Sequence of chain 1.D:
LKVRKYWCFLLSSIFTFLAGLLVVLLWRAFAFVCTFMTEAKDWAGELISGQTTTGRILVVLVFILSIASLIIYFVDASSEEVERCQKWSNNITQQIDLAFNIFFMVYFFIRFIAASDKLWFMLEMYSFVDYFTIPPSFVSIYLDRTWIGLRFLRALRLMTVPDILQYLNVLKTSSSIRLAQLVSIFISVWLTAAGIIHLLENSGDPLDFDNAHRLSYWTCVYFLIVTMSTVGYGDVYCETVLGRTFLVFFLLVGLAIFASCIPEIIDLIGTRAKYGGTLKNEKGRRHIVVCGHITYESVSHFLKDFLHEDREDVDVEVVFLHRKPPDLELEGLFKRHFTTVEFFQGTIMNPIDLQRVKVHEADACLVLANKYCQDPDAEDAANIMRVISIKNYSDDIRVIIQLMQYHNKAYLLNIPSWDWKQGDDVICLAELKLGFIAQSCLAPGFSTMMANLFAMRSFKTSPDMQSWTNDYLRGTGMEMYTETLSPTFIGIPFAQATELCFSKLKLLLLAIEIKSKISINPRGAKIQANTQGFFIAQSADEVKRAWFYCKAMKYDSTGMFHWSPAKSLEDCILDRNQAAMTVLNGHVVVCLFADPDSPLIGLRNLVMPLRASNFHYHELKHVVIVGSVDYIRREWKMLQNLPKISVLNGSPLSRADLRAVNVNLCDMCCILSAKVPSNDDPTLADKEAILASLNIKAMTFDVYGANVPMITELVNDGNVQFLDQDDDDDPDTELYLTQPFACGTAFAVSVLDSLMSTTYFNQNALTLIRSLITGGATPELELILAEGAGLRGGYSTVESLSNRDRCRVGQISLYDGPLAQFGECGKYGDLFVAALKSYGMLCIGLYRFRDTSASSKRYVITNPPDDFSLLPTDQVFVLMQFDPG

Sequence of chain 1.C:
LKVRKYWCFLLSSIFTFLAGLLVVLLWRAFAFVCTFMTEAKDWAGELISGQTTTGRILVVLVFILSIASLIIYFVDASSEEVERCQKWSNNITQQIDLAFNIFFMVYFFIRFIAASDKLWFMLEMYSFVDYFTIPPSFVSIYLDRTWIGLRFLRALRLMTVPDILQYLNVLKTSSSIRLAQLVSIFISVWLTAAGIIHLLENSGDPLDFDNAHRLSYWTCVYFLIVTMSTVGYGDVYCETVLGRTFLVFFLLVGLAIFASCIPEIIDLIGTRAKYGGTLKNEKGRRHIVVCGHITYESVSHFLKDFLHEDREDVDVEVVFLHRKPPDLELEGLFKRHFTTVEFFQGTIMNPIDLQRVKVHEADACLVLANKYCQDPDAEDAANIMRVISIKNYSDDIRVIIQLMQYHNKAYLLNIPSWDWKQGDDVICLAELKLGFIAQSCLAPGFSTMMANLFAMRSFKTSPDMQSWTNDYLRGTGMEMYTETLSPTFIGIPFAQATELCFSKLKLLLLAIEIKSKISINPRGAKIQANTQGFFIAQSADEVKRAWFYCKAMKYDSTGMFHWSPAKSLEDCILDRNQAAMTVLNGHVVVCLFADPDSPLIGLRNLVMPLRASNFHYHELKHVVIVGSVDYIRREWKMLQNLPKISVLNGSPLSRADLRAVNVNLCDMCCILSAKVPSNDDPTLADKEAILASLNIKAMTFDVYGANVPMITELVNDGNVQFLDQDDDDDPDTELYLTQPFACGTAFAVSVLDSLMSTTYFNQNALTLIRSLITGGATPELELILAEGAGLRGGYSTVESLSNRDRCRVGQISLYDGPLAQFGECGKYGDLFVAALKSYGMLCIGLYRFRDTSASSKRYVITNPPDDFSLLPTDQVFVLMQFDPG

Binding-site contacts:
Ligand atom O5 contacts residue PHE329 of chain 1.B at 3.0 Å (h-bond).
Ligand atom O2 contacts residue MET299 of chain 1.B at 3.5 Å (h-bond).
Ligand atom O7 contacts residue LEU322 of chain 1.B at 3.3 Å.
Ligand atom C27 contacts residue LEU322 of chain 1.B at 3.8 Å (hydrophobic).
Ligand atom O5 contacts residue ILE328 of chain 1.B at 3.4 Å.
Ligand atom C22 contacts residue THR301 of chain 1.B at 3.7 Å.
Ligand atom C13 contacts residue GLY325 of chain 1.B at 3.5 Å.
Ligand atom C6 contacts residue LEU253 of chain 1.B at 3.4 Å (hydrophobic).
Ligand atom C19 contacts residue PHE329 of chain 1.B at 3.8 Å (hydrophobic).
Ligand atom C27 contacts residue THR301 of chain 1.B at 3.7 Å.
Ligand atom N2 contacts residue PHE329 of chain 1.B at 3.9 Å.
Ligand atom C7 contacts residue PHE257 of chain 1.B at 3.6 Å (hydrophobic).
Ligand atom C27 contacts residue LEU326 of chain 1.B at 3.9 Å (hydrophobic).
Ligand atom C14 contacts residue PHE321 of chain 1.B at 3.8 Å (hydrophobic).
Ligand atom C15 contacts residue MET299 of chain 1.B at 3.8 Å (hydrophobic).
Ligand atom C8 contacts residue ILE328 of chain 1.B at 3.9 Å (hydrophobic).
Ligand atom C15 contacts residue LEU326 of chain 1.B at 3.9 Å (hydrophobic).
Ligand atom C17 contacts residue MET299 of chain 1.B at 3.6 Å (hydrophobic).
Ligand atom O5 contacts residue GLY325 of chain 1.B at 3.1 Å (h-bond).
Ligand atom C23 contacts residue PHE257 of chain 1.B at 3.8 Å (hydrophobic).
Ligand atom C7 contacts residue LEU253 of chain 1.B at 4.0 Å (hydrophobic).
Ligand atom C25 contacts residue PHE257 of chain 1.B at 4.0 Å (hydrophobic).
Ligand atom C2 contacts residue PHE329 of chain 1.B at 3.8 Å (hydrophobic).
Ligand atom C12 contacts residue MET299 of chain 1.B at 3.9 Å (hydrophobic).
Ligand atom C22 contacts residue MET299 of chain 1.B at 3.9 Å (hydrophobic).
Ligand atom C13 contacts residue MET299 of chain 1.B at 3.9 Å (hydrophobic).
Ligand atom O1 contacts residue MET299 of chain 1.B at 3.9 Å.
Ligand atom C14 contacts residue GLY325 of chain 1.B at 4.0 Å.
Ligand atom O6 contacts residue GLY325 of chain 1.B at 3.7 Å.
Ligand atom N1 contacts residue MET299 of chain 1.B at 3.7 Å.
Ligand atom C3 contacts residue PHE329 of chain 1.B at 3.6 Å (hydrophobic).
Ligand atom O7 contacts residue THR298 of chain 1.B at 3.8 Å.
Ligand atom C16 contacts residue LEU326 of chain 1.B at 3.8 Å (hydrophobic).
Ligand atom C21 contacts residue PHE329 of chain 1.B at 3.5 Å (hydrophobic).
Ligand atom C27 contacts residue THR298 of chain 1.B at 3.7 Å.
Ligand atom C13 contacts residue PHE321 of chain 1.B at 3.9 Å (hydrophobic).
Ligand atom O3 contacts residue PHE329 of chain 1.B at 3.2 Å.
Ligand atom C18 contacts residue MET299 of chain 1.B at 3.3 Å (hydrophobic).
Ligand atom O4 contacts residue ILE328 of chain 1.B at 3.9 Å.
Ligand atom C16 contacts residue MET299 of chain 1.B at 3.2 Å (hydrophobic).

This protein binds this small molecule.
Small molecule (SMILES): COc1ccc2c3c4n(c2c1)[C@@H](C=C(C)C)OOC(C)(C)C[C@@H]4N1C(=O)[C@@H]2CCCN2C(=O)[C@]1(O)[C@H]3O

Sequence of chain 1.B:
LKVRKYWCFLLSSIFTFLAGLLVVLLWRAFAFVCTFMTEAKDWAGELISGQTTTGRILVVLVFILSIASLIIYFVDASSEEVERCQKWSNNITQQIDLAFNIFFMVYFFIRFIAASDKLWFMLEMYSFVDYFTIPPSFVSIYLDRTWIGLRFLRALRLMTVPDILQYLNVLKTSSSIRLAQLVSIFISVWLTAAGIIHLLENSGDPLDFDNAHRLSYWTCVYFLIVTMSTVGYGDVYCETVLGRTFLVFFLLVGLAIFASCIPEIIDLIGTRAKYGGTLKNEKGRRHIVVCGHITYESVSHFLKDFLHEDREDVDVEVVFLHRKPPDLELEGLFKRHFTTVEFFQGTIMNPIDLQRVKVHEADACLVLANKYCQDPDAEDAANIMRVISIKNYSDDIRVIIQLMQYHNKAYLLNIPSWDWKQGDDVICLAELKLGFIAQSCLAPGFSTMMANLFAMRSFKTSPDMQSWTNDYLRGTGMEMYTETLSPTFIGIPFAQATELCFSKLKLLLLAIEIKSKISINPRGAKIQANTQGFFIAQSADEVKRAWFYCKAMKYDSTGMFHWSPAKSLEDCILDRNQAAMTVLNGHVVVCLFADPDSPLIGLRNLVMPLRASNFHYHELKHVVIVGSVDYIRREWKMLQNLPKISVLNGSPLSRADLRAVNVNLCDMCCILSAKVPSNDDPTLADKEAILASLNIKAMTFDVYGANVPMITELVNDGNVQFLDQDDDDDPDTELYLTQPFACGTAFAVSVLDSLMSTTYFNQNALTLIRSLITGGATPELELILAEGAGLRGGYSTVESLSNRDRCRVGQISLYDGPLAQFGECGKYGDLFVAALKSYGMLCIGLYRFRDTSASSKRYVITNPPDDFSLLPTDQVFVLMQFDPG